Binding-site contacts:
Ligand atom C13 contacts residue PHE330 of chain 1.A at 4.1 Å (hydrophobic).
Ligand atom C9 contacts residue PHE331 of chain 1.A at 3.8 Å (hydrophobic).
Ligand atom C9 contacts residue GLY118 of chain 1.A at 3.9 Å.
Ligand atom C6 contacts residue GLY117 of chain 1.A at 3.4 Å.
Ligand atom C6 contacts residue GLY118 of chain 1.A at 3.8 Å.
Ligand atom C6 contacts residue GLU199 of chain 1.A at 3.5 Å.
Ligand atom O1 contacts residue SER124 of chain 1.A at 3.8 Å.
Ligand atom C15 contacts residue PHE330 of chain 1.A at 3.8 Å (hydrophobic).
Ligand atom C10 contacts residue GLY119 of chain 1.A at 4.0 Å.
Ligand atom C9 contacts residue SER200 of chain 1.A at 3.9 Å.
Ligand atom C7 contacts residue HIS440 of chain 1.A at 3.7 Å.
Ligand atom C9 contacts residue GLY119 of chain 1.A at 3.5 Å.
Ligand atom O1 contacts residue TYR130 of chain 1.A at 2.6 Å (h-bond).
Ligand atom C10 contacts residue TYR121 of chain 1.A at 3.9 Å (hydrophobic).
Ligand atom C1 contacts residue TRP84 of chain 1.A at 4.1 Å (hydrophobic).
Ligand atom C3 contacts residue SER122 of chain 1.A at 3.6 Å.
Ligand atom N2 contacts residue SER122 of chain 1.A at 3.3 Å (h-bond).
Ligand atom O1 contacts residue LEU127 of chain 1.A at 3.7 Å.
Ligand atom C1 contacts residue TYR130 of chain 1.A at 3.3 Å (hydrophobic).
Ligand atom C15 contacts residue HIS440 of chain 1.A at 3.8 Å.
Ligand atom C3 contacts residue TRP84 of chain 1.A at 3.9 Å (hydrophobic).
Ligand atom N2 contacts residue TYR121 of chain 1.A at 3.3 Å (h-bond).
Ligand atom C11 contacts residue GLY118 of chain 1.A at 3.6 Å.
Ligand atom N1 contacts residue GLY118 of chain 1.A at 3.7 Å.
Ligand atom C1 contacts residue GLY123 of chain 1.A at 3.7 Å.
Ligand atom O1 contacts residue GLY123 of chain 1.A at 3.5 Å.
Ligand atom C15 contacts residue TRP84 of chain 1.A at 3.7 Å (hydrophobic).
Ligand atom N1 contacts residue TRP84 of chain 1.A at 4.0 Å.
Ligand atom C2 contacts residue GLY123 of chain 1.A at 3.6 Å.
Ligand atom C4 contacts residue GLY118 of chain 1.A at 3.6 Å.
Ligand atom N1 contacts residue GLY117 of chain 1.A at 3.8 Å.
Ligand atom O1 contacts residue TYR116 of chain 1.A at 3.7 Å.
Ligand atom C2 contacts residue TRP84 of chain 1.A at 3.5 Å (hydrophobic).
Ligand atom C10 contacts residue GLY118 of chain 1.A at 3.5 Å.
Ligand atom C8 contacts residue HIS440 of chain 1.A at 3.5 Å.
Ligand atom C4 contacts residue SER122 of chain 1.A at 3.9 Å.
Ligand atom C5 contacts residue GLY117 of chain 1.A at 4.0 Å.
Ligand atom N1 contacts residue TYR130 of chain 1.A at 3.3 Å (h-bond).
Ligand atom C5 contacts residue GLY118 of chain 1.A at 3.5 Å.
Ligand atom C9 contacts residue PHE290 of chain 1.A at 4.0 Å (hydrophobic).

The small molecule below binds the protein below.
Small molecule (SMILES): C/C=C1\[C@H]2C=C(C)C[C@]1(N)c1ccc(=O)[nH]c1C2

Sequence of chain 1.A:
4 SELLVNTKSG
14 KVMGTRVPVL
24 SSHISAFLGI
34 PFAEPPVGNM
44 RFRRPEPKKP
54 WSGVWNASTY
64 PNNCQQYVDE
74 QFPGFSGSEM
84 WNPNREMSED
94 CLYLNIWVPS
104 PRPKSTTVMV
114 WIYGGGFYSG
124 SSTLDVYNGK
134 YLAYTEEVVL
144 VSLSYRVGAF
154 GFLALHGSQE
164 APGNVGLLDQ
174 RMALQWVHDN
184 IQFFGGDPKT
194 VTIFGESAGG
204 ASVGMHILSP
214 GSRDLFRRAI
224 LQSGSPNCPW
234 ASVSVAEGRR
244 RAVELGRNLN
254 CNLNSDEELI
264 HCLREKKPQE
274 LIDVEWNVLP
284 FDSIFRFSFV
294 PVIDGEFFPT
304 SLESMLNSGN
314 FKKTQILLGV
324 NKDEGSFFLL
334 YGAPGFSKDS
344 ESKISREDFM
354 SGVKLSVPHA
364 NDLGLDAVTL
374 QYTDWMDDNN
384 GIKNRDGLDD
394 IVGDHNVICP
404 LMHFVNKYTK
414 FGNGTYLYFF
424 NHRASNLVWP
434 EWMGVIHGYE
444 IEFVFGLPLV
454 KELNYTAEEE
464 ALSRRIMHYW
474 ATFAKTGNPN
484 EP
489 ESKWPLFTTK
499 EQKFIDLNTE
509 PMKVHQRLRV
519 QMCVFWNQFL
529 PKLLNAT